Sequence of chain 1.A:
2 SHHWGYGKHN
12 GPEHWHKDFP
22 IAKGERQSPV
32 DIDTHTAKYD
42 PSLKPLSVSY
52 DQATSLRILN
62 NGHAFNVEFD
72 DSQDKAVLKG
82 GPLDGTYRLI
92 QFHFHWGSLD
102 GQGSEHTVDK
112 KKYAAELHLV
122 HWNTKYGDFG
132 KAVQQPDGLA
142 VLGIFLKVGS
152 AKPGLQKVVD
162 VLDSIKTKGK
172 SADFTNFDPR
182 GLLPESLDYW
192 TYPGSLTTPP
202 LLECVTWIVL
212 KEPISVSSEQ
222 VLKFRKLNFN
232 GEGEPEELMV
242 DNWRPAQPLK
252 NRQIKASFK

This protein binds this small molecule.
Small molecule (SMILES): NS(=O)(=O)c1ccc(NC(=O)CN2C(=O)NC3(CCCC3)C2=O)cc1

Binding-site contacts:
Ligand atom C14 contacts residue GLN92 of chain 1.A at 3.8 Å.
Ligand atom O18 contacts residue THR198 of chain 1.A at 3.0 Å (h-bond).
Ligand atom O20 contacts residue HIS119 of chain 1.A at 3.5 Å (h-bond).
Ligand atom O20 contacts residue ZN1 of chain 1.B at 3.0 Å.
Ligand atom C15 contacts residue VAL121 of chain 1.A at 3.9 Å (hydrophobic).
Ligand atom N19 contacts residue ZN1 of chain 1.B at 1.9 Å.
Ligand atom O20 contacts residue VAL142 of chain 1.A at 3.8 Å.
Ligand atom N19 contacts residue THR198 of chain 1.A at 2.8 Å (h-bond).
Ligand atom S17 contacts residue ZN1 of chain 1.B at 3.0 Å.
Ligand atom C24 contacts residue PHE130 of chain 1.A at 3.5 Å (hydrophobic).
Ligand atom N9 contacts residue PHE130 of chain 1.A at 3.9 Å.
Ligand atom N19 contacts residue HIS94 of chain 1.A at 3.3 Å (h-bond).
Ligand atom N19 contacts residue HIS96 of chain 1.A at 3.3 Å (h-bond).
Ligand atom O18 contacts residue LEU197 of chain 1.A at 3.3 Å.
Ligand atom C16 contacts residue LEU197 of chain 1.A at 3.9 Å (hydrophobic).
Ligand atom N12 contacts residue GOL1 of chain 1.E at 4.0 Å.
Ligand atom C22 contacts residue GOL1 of chain 1.E at 3.9 Å.
Ligand atom N19 contacts residue HIS119 of chain 1.A at 3.4 Å (h-bond).
Ligand atom O20 contacts residue VAL121 of chain 1.A at 3.9 Å.
Ligand atom S17 contacts residue THR198 of chain 1.A at 3.9 Å.
Ligand atom C15 contacts residue HIS94 of chain 1.A at 4.0 Å.
Ligand atom C22 contacts residue THR199 of chain 1.A at 3.2 Å.
Ligand atom C14 contacts residue LEU197 of chain 1.A at 4.0 Å (hydrophobic).
Ligand atom C11 contacts residue PHE130 of chain 1.A at 3.9 Å (hydrophobic).
Ligand atom O18 contacts residue TRP208 of chain 1.A at 3.6 Å.
Ligand atom C13 contacts residue LEU197 of chain 1.A at 4.0 Å (hydrophobic).
Ligand atom N8 contacts residue PHE130 of chain 1.A at 3.8 Å.
Ligand atom S17 contacts residue HIS119 of chain 1.A at 4.0 Å.
Ligand atom O23 contacts residue PHE130 of chain 1.A at 3.3 Å.
Ligand atom C6 contacts residue PHE130 of chain 1.A at 3.8 Å (hydrophobic).
Ligand atom O20 contacts residue HIS94 of chain 1.A at 3.3 Å.
Ligand atom S17 contacts residue HIS94 of chain 1.A at 3.9 Å.
Ligand atom C21 contacts residue THR199 of chain 1.A at 3.3 Å.
Ligand atom C15 contacts residue LEU197 of chain 1.A at 3.9 Å (hydrophobic).
Ligand atom C21 contacts residue LEU197 of chain 1.A at 3.9 Å (hydrophobic).
Ligand atom C7 contacts residue PHE130 of chain 1.A at 3.5 Å (hydrophobic).
Ligand atom O23 contacts residue GLN92 of chain 1.A at 3.7 Å.
Ligand atom O20 contacts residue TRP208 of chain 1.A at 4.0 Å.
Ligand atom C13 contacts residue GOL1 of chain 1.E at 4.0 Å.
Ligand atom O25 contacts residue PHE130 of chain 1.A at 3.5 Å.